Binding-site contacts:
Ligand atom CL1 contacts residue GLY163 of chain 1.A at 3.6 Å.
Ligand atom O2 contacts residue TYR101 of chain 1.A at 3.4 Å.
Ligand atom C12 contacts residue LEU153 of chain 1.A at 3.6 Å (hydrophobic).
Ligand atom O2 contacts residue LEU102 of chain 1.A at 3.0 Å (h-bond).
Ligand atom C6 contacts residue ASN151 of chain 1.A at 3.3 Å.
Ligand atom CL1 contacts residue ASP164 of chain 1.A at 3.8 Å.
Ligand atom CL2 contacts residue GLY26 of chain 1.A at 3.4 Å.
Ligand atom C1 contacts residue LYS27 of chain 1.A at 4.0 Å.
Ligand atom O2 contacts residue GLU100 of chain 1.A at 3.9 Å.
Ligand atom C8 contacts residue LEU153 of chain 1.A at 3.6 Å (hydrophobic).
Ligand atom N2 contacts residue GLU100 of chain 1.A at 2.8 Å (salt-bridge).
Ligand atom O1 contacts residue LEU153 of chain 1.A at 3.5 Å.
Ligand atom CL2 contacts residue LEU25 of chain 1.A at 3.8 Å.
Ligand atom C6 contacts residue ARG150 of chain 1.A at 3.4 Å.
Ligand atom C11 contacts residue LEU153 of chain 1.A at 3.7 Å (hydrophobic).
Ligand atom C10 contacts residue VAL81 of chain 1.A at 3.8 Å (hydrophobic).
Ligand atom C10 contacts residue MET99 of chain 1.A at 3.8 Å (hydrophobic).
Ligand atom C10 contacts residue ALA50 of chain 1.A at 3.6 Å (hydrophobic).
Ligand atom C1 contacts residue ASN151 of chain 1.A at 3.8 Å.
Ligand atom O2 contacts residue LEU25 of chain 1.A at 3.9 Å.
Ligand atom C7 contacts residue LEU153 of chain 1.A at 3.9 Å (hydrophobic).
Ligand atom C2 contacts residue GLY28 of chain 1.A at 4.0 Å.
Ligand atom O2 contacts residue ALA50 of chain 1.A at 3.9 Å.
Ligand atom N2 contacts residue LEU153 of chain 1.A at 3.8 Å.
Ligand atom C1 contacts residue GLY28 of chain 1.A at 4.0 Å.
Ligand atom C11 contacts residue GLU100 of chain 1.A at 3.8 Å.
Ligand atom C6 contacts residue ASP164 of chain 1.A at 3.9 Å.
Ligand atom C2 contacts residue LYS27 of chain 1.A at 3.5 Å.
Ligand atom C10 contacts residue LEU153 of chain 1.A at 3.8 Å (hydrophobic).
Ligand atom CL1 contacts residue ARG150 of chain 1.A at 3.8 Å.
Ligand atom C9 contacts residue LEU153 of chain 1.A at 3.7 Å (hydrophobic).
Ligand atom CL2 contacts residue VAL33 of chain 1.A at 3.6 Å.
Ligand atom C9 contacts residue MET99 of chain 1.A at 3.7 Å (hydrophobic).
Ligand atom C10 contacts residue GLU100 of chain 1.A at 3.5 Å.
Ligand atom N2 contacts residue ALA50 of chain 1.A at 3.2 Å.
Ligand atom C5 contacts residue ARG150 of chain 1.A at 3.6 Å.
Ligand atom C9 contacts residue GLY163 of chain 1.A at 3.7 Å.
Ligand atom C11 contacts residue ALA50 of chain 1.A at 3.6 Å (hydrophobic).
Ligand atom CL1 contacts residue LEU153 of chain 1.A at 3.8 Å.
Ligand atom CL1 contacts residue ASN151 of chain 1.A at 3.9 Å.

This protein binds this small molecule.
Small molecule (SMILES): O=C1C=C(NC(=O)c2c(Cl)cccc2Cl)CC=N1

Sequence of chain 1.A:
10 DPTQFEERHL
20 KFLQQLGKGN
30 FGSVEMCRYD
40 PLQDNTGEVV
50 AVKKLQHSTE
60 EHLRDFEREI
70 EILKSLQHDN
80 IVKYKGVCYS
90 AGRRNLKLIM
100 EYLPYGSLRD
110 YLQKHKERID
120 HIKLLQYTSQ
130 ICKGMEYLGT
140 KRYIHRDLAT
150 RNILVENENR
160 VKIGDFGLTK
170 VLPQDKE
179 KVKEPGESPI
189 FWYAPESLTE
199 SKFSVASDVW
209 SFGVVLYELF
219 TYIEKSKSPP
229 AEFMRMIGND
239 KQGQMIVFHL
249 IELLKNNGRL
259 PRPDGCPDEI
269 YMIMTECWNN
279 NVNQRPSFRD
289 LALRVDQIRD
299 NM